The small molecule below binds the protein below.
Small molecule (SMILES): C/C=C(C)/C=C/C=C[C@H](OC)[C@@H](C)[C@@H](OC)[C@@H](C)CCc1oc2c(O)c(OC)cc(OC)c2c(=O)c1C

Binding-site contacts:
Ligand atom O5 contacts residue VAL146 of chain 2.C at 3.3 Å.
Ligand atom O4 contacts residue TYR279 of chain 2.C at 3.3 Å.
Ligand atom C8 contacts residue PRO271 of chain 2.C at 3.6 Å (hydrophobic).
Ligand atom C8 contacts residue GLU272 of chain 2.C at 3.7 Å.
Ligand atom O8 contacts residue LEU275 of chain 2.C at 3.6 Å.
Ligand atom O8 contacts residue GLU272 of chain 2.C at 2.7 Å (salt-bridge).
Ligand atom C4A contacts residue VAL146 of chain 2.C at 3.8 Å (hydrophobic).
Ligand atom C23 contacts residue MET295 of chain 2.C at 3.2 Å (hydrophobic).
Ligand atom O4 contacts residue VAL146 of chain 2.C at 3.3 Å.
Ligand atom C7M contacts residue MET139 of chain 2.C at 3.8 Å (hydrophobic).
Ligand atom O1 contacts residue ILE147 of chain 2.C at 3.7 Å.
Ligand atom C26 contacts residue LEU165 of chain 2.C at 3.9 Å (hydrophobic).
Ligand atom C5M contacts residue CYS150 of chain 1.E at 3.7 Å (hydrophobic).
Ligand atom O14 contacts residue ILE125 of chain 2.C at 3.7 Å.
Ligand atom O4 contacts residue HIS151 of chain 1.E at 2.8 Å (h-bond).
Ligand atom C25 contacts residue ALA126 of chain 2.C at 3.8 Å (hydrophobic).
Ligand atom C15 contacts residue ILE147 of chain 2.C at 3.8 Å (hydrophobic).
Ligand atom C7 contacts residue PRO271 of chain 2.C at 3.9 Å (hydrophobic).
Ligand atom O5 contacts residue HIS151 of chain 1.E at 3.5 Å (h-bond).
Ligand atom C19 contacts residue PHE129 of chain 2.C at 3.9 Å (hydrophobic).
Ligand atom C3M contacts residue MET295 of chain 2.C at 3.5 Å (hydrophobic).
Ligand atom C3 contacts residue TYR279 of chain 2.C at 3.8 Å (hydrophobic).
Ligand atom O7 contacts residue GLU272 of chain 2.C at 3.4 Å (salt-bridge).
Ligand atom C8A contacts residue PRO271 of chain 2.C at 3.9 Å (hydrophobic).
Ligand atom C5M contacts residue HIS151 of chain 1.E at 3.8 Å.
Ligand atom O5 contacts residue TYR279 of chain 2.C at 3.7 Å.
Ligand atom C25 contacts residue THR122 of chain 2.C at 3.8 Å.
Ligand atom C4 contacts residue TYR279 of chain 2.C at 3.4 Å (hydrophobic).
Ligand atom C5M contacts residue TYR279 of chain 2.C at 3.5 Å (hydrophobic).
Ligand atom C7M contacts residue ILE269 of chain 2.C at 3.7 Å (hydrophobic).
Ligand atom C23 contacts residue PHE296 of chain 2.C at 3.5 Å (hydrophobic).
Ligand atom C5 contacts residue VAL146 of chain 2.C at 3.6 Å (hydrophobic).
Ligand atom C18 contacts residue PHE129 of chain 2.C at 3.6 Å (hydrophobic).
Ligand atom O8 contacts residue PRO271 of chain 2.C at 3.8 Å.
Ligand atom C4 contacts residue VAL146 of chain 2.C at 3.7 Å (hydrophobic).
Ligand atom C24 contacts residue ILE125 of chain 2.C at 3.7 Å (hydrophobic).
Ligand atom O8 contacts residue ILE147 of chain 2.C at 3.9 Å.
Ligand atom O7 contacts residue GLY143 of chain 2.C at 3.7 Å.
Ligand atom C22 contacts residue PHE278 of chain 2.C at 3.8 Å (hydrophobic).
Ligand atom O1 contacts residue LEU275 of chain 2.C at 3.8 Å.

Sequence of chain 2.C:
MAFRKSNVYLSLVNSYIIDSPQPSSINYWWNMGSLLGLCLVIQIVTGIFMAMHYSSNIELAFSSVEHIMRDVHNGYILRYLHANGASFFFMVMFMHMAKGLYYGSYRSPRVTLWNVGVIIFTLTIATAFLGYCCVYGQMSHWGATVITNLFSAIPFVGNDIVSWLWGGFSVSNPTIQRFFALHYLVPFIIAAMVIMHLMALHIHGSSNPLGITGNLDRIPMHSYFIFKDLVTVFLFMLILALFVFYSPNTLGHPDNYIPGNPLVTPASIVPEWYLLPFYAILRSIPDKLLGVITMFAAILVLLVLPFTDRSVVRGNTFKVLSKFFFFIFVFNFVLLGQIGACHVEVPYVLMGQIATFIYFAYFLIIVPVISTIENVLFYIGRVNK

Sequence of chain 1.E:
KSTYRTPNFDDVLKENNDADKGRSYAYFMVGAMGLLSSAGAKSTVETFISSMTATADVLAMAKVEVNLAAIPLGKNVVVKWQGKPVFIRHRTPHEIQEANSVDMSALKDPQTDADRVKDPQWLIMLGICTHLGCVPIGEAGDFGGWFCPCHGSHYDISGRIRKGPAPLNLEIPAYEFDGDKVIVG